Sequence of chain 3.A:
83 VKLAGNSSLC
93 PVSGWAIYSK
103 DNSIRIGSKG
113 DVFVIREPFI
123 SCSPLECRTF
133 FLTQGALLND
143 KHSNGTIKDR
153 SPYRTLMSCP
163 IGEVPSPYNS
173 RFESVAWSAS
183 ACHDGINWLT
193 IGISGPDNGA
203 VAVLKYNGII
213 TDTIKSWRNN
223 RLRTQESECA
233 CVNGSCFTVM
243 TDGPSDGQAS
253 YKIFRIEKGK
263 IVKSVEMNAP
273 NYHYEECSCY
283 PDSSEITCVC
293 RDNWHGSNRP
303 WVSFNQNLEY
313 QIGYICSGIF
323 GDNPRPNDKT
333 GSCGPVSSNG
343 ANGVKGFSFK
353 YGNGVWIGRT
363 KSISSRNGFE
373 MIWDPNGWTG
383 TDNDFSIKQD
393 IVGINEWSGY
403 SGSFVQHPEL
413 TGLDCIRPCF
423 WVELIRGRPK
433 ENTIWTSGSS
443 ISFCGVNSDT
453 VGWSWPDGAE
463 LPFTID

Binding-site contacts:
Ligand atom O5 contacts residue ASN235 of chain 3.A at 2.5 Å (h-bond).
Ligand atom C5 contacts residue ASN235 of chain 3.A at 3.7 Å.
Ligand atom O5 contacts residue LYS84 of chain 3.A at 4.4 Å.
Ligand atom O3 contacts residue ASN235 of chain 3.A at 4.1 Å.
Ligand atom C3 contacts residue ASN235 of chain 3.A at 3.0 Å.
Ligand atom C1 contacts residue ASN235 of chain 3.A at 1.5 Å.
Ligand atom C2 contacts residue ASN235 of chain 3.A at 1.8 Å.
Ligand atom N2 contacts residue GLN308 of chain 3.A at 3.7 Å.
Ligand atom O7 contacts residue ASN235 of chain 3.A at 3.2 Å.
Ligand atom O7 contacts residue SER286 of chain 3.A at 4.2 Å.
Ligand atom O7 contacts residue VAL234 of chain 3.A at 4.1 Å.
Ligand atom O7 contacts residue GLN308 of chain 3.A at 2.9 Å (h-bond).
Ligand atom C4 contacts residue ASN235 of chain 3.A at 3.9 Å.
Ligand atom C7 contacts residue GLN308 of chain 3.A at 3.3 Å.
Ligand atom C7 contacts residue ASN235 of chain 3.A at 2.7 Å.
Ligand atom C8 contacts residue ASN235 of chain 3.A at 3.8 Å.
Ligand atom C8 contacts residue GLN308 of chain 3.A at 3.9 Å.
Ligand atom N2 contacts residue ASN235 of chain 3.A at 1.4 Å (h-bond).

A small-molecule ligand and the protein it binds are described below.
Small molecule (SMILES): CC(=O)N[C@@H]1[C@@H](O)[C@H](O)[C@@H](CO)O[C@H]1O